This protein binds this small molecule.
Small molecule (SMILES): CC(=O)N[C@H]1[C@H](O[C@H]2[C@H](O)[C@@H](NC(C)=O)CO[C@@H]2CO)O[C@H](CO)[C@@H](O)[C@@H]1O

Binding-site contacts:
Ligand atom C8 contacts residue TYR17 of chain 30.S at 4.2 Å (hydrophobic).
Ligand atom C2 contacts residue ASN19 of chain 30.S at 3.4 Å.
Ligand atom C3 contacts residue ASN19 of chain 30.S at 4.4 Å.
Ligand atom C1 contacts residue ASN19 of chain 30.S at 1.9 Å.
Ligand atom N2 contacts residue ASN19 of chain 30.S at 4.1 Å.
Ligand atom C6 contacts residue ASN19 of chain 30.S at 4.1 Å.
Ligand atom O5 contacts residue ASN19 of chain 30.S at 2.2 Å (h-bond).
Ligand atom C5 contacts residue ASN19 of chain 30.S at 3.4 Å.
Ligand atom O6 contacts residue ASN19 of chain 30.S at 4.4 Å.

Sequence of chain 30.S:
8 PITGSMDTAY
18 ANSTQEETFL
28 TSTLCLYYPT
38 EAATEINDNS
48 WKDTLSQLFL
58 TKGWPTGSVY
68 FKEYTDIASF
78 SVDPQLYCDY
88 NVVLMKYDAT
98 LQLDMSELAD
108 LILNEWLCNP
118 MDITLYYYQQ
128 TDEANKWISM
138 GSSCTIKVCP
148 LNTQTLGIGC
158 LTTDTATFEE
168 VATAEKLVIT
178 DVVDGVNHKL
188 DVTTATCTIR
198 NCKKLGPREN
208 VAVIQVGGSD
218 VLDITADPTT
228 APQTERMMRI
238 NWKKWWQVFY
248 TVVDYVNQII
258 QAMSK